The protein below binds the small molecule below.
Small molecule (SMILES): C/C(=C\P(=O)(O)O)C(=O)O

Sequence of chain 1.G:
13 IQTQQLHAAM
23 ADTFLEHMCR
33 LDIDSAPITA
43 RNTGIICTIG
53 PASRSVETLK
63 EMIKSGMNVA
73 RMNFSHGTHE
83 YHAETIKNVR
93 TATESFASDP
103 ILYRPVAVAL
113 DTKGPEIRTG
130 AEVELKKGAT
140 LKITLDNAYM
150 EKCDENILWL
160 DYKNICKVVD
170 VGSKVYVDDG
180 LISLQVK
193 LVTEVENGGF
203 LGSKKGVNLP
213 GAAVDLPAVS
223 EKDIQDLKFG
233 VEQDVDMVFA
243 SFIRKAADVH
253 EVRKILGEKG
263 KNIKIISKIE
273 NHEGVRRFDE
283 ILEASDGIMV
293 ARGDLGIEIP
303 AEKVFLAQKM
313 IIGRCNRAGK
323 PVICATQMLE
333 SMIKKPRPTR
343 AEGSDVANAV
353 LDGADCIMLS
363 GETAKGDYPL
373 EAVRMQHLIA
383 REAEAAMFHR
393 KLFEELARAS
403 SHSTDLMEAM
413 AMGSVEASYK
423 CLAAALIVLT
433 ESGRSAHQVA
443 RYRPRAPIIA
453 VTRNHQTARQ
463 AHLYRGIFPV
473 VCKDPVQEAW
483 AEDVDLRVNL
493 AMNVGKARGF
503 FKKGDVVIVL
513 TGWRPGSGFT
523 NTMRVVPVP

Binding-site contacts:
Ligand atom CAI contacts residue ALA293 of chain 1.G at 3.6 Å (hydrophobic).
Ligand atom OAB contacts residue MN1 of chain 1.UB at 2.4 Å.
Ligand atom OAC contacts residue ASP113 of chain 1.G at 3.9 Å.
Ligand atom OAB contacts residue GLY295 of chain 1.G at 3.7 Å.
Ligand atom OAC contacts residue ASN75 of chain 1.G at 3.8 Å.
Ligand atom CAH contacts residue ALA293 of chain 1.G at 3.9 Å (hydrophobic).
Ligand atom OAC contacts residue MN1 of chain 1.UB at 3.9 Å.
Ligand atom PAJ contacts residue ARG73 of chain 1.G at 4.0 Å.
Ligand atom CAH contacts residue LYS270 of chain 1.G at 3.8 Å.
Ligand atom OAE contacts residue ARG73 of chain 1.G at 3.6 Å (salt-bridge).
Ligand atom CAG contacts residue LYS270 of chain 1.G at 2.8 Å.
Ligand atom CAG contacts residue GLU272 of chain 1.G at 3.8 Å.
Ligand atom OAD contacts residue ASP296 of chain 1.G at 3.9 Å.
Ligand atom CAG contacts residue MN1 of chain 1.UB at 2.3 Å.
Ligand atom OAB contacts residue ALA293 of chain 1.G at 3.8 Å.
Ligand atom CAI contacts residue ASP296 of chain 1.G at 3.8 Å.
Ligand atom OAF contacts residue MN1 of chain 1.UB at 2.3 Å.
Ligand atom OAB contacts residue ASP296 of chain 1.G at 2.9 Å (salt-bridge).
Ligand atom CAA contacts residue THR328 of chain 1.G at 3.2 Å.
Ligand atom CAI contacts residue GLY295 of chain 1.G at 3.7 Å.
Ligand atom OAF contacts residue ASP296 of chain 1.G at 3.1 Å (salt-bridge).
Ligand atom OAC contacts residue K1 of chain 1.VB at 2.7 Å.
Ligand atom OAD contacts residue THR328 of chain 1.G at 2.6 Å (h-bond).
Ligand atom PAJ contacts residue MN1 of chain 1.UB at 3.0 Å.
Ligand atom CAI contacts residue THR328 of chain 1.G at 3.5 Å.
Ligand atom CAA contacts residue MET291 of chain 1.G at 4.0 Å (hydrophobic).
Ligand atom OAC contacts residue LYS270 of chain 1.G at 3.4 Å (salt-bridge).
Ligand atom CAH contacts residue MN1 of chain 1.UB at 3.1 Å.
Ligand atom CAI contacts residue MN1 of chain 1.UB at 3.1 Å.
Ligand atom OAD contacts residue ARG294 of chain 1.G at 3.4 Å (salt-bridge).
Ligand atom OAD contacts residue ALA293 of chain 1.G at 3.2 Å.
Ligand atom PAJ contacts residue LYS270 of chain 1.G at 3.8 Å.
Ligand atom OAB contacts residue GLU272 of chain 1.G at 3.2 Å (salt-bridge).
Ligand atom CAA contacts residue MET360 of chain 1.G at 4.0 Å (hydrophobic).
Ligand atom OAC contacts residue ARG73 of chain 1.G at 3.5 Å (salt-bridge).
Ligand atom OAD contacts residue GLY295 of chain 1.G at 2.8 Å (h-bond).
Ligand atom CAI contacts residue GLU272 of chain 1.G at 3.9 Å.
Ligand atom CAA contacts residue LYS270 of chain 1.G at 4.0 Å.
Ligand atom CAH contacts residue THR328 of chain 1.G at 3.8 Å.
Ligand atom CAA contacts residue ARG73 of chain 1.G at 4.1 Å.